Binding-site contacts:
Ligand atom C4 contacts residue ASN709 of chain 1.A at 4.2 Å.
Ligand atom O5 contacts residue ASN709 of chain 1.A at 2.4 Å (h-bond).
Ligand atom C7 contacts residue ASN709 of chain 1.A at 3.7 Å.
Ligand atom C3 contacts residue ASN709 of chain 1.A at 3.8 Å.
Ligand atom C2 contacts residue ASN709 of chain 1.A at 2.4 Å.
Ligand atom O5 contacts residue ASP796 of chain 1.B at 4.1 Å.
Ligand atom C8 contacts residue GLY1131 of chain 1.A at 4.5 Å.
Ligand atom C2 contacts residue ASP796 of chain 1.B at 4.4 Å.
Ligand atom C1 contacts residue ASN709 of chain 1.A at 1.4 Å.
Ligand atom N2 contacts residue ASN709 of chain 1.A at 2.9 Å (h-bond).
Ligand atom O7 contacts residue ASN709 of chain 1.A at 4.1 Å.
Ligand atom C1 contacts residue ASP796 of chain 1.B at 4.4 Å.
Ligand atom C5 contacts residue ASN709 of chain 1.A at 3.7 Å.

Sequence of chain 1.B:
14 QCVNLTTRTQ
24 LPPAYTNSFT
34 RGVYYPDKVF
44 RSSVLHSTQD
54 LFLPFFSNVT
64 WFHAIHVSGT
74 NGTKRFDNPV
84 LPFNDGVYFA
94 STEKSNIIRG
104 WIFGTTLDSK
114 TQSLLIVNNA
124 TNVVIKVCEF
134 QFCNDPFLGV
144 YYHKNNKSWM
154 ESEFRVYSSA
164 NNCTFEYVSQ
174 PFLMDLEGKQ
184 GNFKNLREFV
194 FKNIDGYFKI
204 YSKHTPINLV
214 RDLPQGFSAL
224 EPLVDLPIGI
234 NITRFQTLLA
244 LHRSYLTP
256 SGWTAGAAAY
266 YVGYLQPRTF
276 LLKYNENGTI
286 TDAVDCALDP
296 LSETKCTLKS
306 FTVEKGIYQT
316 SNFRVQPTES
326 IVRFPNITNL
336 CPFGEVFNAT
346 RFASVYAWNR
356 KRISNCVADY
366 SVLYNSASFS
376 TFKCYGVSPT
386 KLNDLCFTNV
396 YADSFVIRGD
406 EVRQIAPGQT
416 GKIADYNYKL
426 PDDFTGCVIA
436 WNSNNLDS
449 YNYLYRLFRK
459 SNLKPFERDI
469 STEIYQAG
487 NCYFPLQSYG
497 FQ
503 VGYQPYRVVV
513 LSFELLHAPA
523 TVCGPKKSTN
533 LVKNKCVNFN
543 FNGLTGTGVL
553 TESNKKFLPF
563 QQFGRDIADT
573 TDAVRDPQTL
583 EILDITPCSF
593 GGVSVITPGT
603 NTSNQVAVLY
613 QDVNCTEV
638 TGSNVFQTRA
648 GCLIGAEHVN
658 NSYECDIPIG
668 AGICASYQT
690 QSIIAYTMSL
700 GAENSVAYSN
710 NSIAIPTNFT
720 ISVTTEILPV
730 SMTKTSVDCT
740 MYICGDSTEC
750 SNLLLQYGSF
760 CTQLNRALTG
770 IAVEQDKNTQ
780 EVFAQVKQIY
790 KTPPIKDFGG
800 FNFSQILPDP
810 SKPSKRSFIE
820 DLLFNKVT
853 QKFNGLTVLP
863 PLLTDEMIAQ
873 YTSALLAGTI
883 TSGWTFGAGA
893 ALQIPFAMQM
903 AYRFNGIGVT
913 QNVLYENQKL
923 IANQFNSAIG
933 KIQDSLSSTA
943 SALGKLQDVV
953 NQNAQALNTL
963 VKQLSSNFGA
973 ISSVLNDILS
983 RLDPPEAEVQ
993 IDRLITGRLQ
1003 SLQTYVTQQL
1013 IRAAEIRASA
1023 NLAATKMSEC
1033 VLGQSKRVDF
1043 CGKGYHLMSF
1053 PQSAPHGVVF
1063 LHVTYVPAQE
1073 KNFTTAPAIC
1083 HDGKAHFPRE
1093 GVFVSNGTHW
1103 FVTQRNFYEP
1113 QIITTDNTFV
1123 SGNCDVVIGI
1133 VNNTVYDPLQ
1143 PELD

The small molecule below binds the protein below.
Small molecule (SMILES): CC(=O)N[C@@H]1[C@@H](O)[C@H](O)[C@@H](CO)O[C@H]1O

Sequence of chain 1.A:
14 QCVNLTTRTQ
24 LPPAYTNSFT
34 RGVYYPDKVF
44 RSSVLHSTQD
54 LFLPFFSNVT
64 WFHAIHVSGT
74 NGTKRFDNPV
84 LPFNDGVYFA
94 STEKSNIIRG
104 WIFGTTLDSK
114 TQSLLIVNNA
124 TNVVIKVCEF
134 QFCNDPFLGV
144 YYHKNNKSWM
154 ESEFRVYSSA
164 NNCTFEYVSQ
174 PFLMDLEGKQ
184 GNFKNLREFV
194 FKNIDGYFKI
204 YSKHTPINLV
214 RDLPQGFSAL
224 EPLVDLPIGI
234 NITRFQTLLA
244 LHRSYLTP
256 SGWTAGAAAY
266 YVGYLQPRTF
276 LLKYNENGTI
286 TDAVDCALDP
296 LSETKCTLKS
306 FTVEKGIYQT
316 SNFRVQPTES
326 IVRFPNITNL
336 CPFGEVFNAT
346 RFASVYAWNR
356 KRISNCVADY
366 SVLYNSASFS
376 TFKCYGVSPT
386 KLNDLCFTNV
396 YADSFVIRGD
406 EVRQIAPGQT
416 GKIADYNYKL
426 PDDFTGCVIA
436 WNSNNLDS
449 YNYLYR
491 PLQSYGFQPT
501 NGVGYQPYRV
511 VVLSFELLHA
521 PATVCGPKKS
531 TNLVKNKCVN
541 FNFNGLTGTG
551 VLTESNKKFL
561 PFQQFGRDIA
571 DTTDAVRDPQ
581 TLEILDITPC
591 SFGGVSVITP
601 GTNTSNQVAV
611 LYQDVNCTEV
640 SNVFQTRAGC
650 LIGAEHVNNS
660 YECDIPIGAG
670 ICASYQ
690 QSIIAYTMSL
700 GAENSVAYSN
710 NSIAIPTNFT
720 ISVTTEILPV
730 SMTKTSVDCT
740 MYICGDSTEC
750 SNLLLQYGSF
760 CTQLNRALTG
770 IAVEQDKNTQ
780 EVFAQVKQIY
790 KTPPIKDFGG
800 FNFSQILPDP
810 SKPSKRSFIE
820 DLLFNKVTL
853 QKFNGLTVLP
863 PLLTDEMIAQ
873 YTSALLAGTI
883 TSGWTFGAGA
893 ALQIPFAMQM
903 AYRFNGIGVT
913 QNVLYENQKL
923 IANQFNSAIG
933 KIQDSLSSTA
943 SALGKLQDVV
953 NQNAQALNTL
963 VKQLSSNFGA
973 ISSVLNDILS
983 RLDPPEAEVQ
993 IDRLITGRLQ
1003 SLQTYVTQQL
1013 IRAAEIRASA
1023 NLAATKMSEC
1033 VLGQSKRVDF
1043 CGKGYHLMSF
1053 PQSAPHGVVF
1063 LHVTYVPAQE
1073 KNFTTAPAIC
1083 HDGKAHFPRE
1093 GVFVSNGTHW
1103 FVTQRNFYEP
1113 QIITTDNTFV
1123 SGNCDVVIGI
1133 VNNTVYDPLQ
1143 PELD